This small molecule binds to this protein.
Small molecule (SMILES): COc1ccc(Nc2ccnc3ccccc23)cc1

Binding-site contacts:
Ligand atom C2 contacts residue THR244 of chain 1.D at 3.4 Å.
Ligand atom C13 contacts residue VAL242 of chain 1.D at 3.9 Å (hydrophobic).
Ligand atom C19 contacts residue TYR81 of chain 1.D at 3.9 Å (hydrophobic).
Ligand atom C11 contacts residue ILE71 of chain 1.D at 3.7 Å (hydrophobic).
Ligand atom C4 contacts residue ASP77 of chain 1.D at 3.4 Å.
Ligand atom C1 contacts residue ILE71 of chain 1.D at 3.8 Å (hydrophobic).
Ligand atom N7 contacts residue GLU22 of chain 1.D at 2.7 Å (salt-bridge).
Ligand atom C10 contacts residue TYR245 of chain 1.D at 3.5 Å (hydrophobic).
Ligand atom C9 contacts residue TRP61 of chain 1.D at 3.2 Å (hydrophobic).
Ligand atom C1 contacts residue THR244 of chain 1.D at 3.6 Å.
Ligand atom C16 contacts residue GLN72 of chain 1.D at 3.4 Å.
Ligand atom C14 contacts residue TYR245 of chain 1.D at 3.9 Å (hydrophobic).
Ligand atom C12 contacts residue THR244 of chain 1.D at 3.5 Å.
Ligand atom C14 contacts residue ILE71 of chain 1.D at 3.5 Å (hydrophobic).
Ligand atom C19 contacts residue GLN209 of chain 1.D at 3.2 Å.
Ligand atom C15 contacts residue TYR81 of chain 1.D at 3.2 Å (hydrophobic).
Ligand atom C8 contacts residue ILE71 of chain 1.D at 3.3 Å (hydrophobic).
Ligand atom C17 contacts residue TYR81 of chain 1.D at 3.6 Å (hydrophobic).
Ligand atom C6 contacts residue TYR245 of chain 1.D at 3.5 Å (hydrophobic).
Ligand atom C4 contacts residue THR244 of chain 1.D at 3.6 Å.
Ligand atom C9 contacts residue THR244 of chain 1.D at 3.5 Å.
Ligand atom C13 contacts residue TYR245 of chain 1.D at 3.5 Å (hydrophobic).
Ligand atom C13 contacts residue TYR81 of chain 1.D at 3.7 Å (hydrophobic).
Ligand atom C15 contacts residue VAL242 of chain 1.D at 4.0 Å (hydrophobic).
Ligand atom C4 contacts residue TRP61 of chain 1.D at 3.9 Å (hydrophobic).
Ligand atom C6 contacts residue ILE71 of chain 1.D at 3.9 Å (hydrophobic).
Ligand atom C3 contacts residue GLU22 of chain 1.D at 3.9 Å.
Ligand atom N7 contacts residue ILE71 of chain 1.D at 3.5 Å.
Ligand atom O18 contacts residue TYR81 of chain 1.D at 3.2 Å.
Ligand atom C19 contacts residue GLN72 of chain 1.D at 3.9 Å.
Ligand atom C11 contacts residue GLU22 of chain 1.D at 3.2 Å.
Ligand atom C14 contacts residue GLN72 of chain 1.D at 3.9 Å.
Ligand atom C3 contacts residue THR244 of chain 1.D at 3.9 Å.
Ligand atom N5 contacts residue ASP77 of chain 1.D at 3.9 Å.
Ligand atom C19 contacts residue S4M1 of chain 1.K at 3.7 Å.
Ligand atom N5 contacts residue TYR245 of chain 1.D at 3.5 Å.
Ligand atom C3 contacts residue ILE71 of chain 1.D at 3.7 Å (hydrophobic).
Ligand atom C8 contacts residue THR244 of chain 1.D at 3.8 Å.
Ligand atom C15 contacts residue ILE250 of chain 1.D at 3.8 Å (hydrophobic).
Ligand atom N5 contacts residue THR244 of chain 1.D at 3.2 Å (h-bond).

Sequence of chain 1.D:
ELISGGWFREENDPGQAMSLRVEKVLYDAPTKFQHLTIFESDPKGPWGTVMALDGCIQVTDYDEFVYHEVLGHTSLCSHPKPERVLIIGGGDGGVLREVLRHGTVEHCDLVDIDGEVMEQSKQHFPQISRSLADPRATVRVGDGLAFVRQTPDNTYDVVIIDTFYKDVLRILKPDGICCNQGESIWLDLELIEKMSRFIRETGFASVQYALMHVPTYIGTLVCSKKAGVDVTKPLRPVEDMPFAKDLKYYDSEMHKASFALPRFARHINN